Binding-site contacts:
Ligand atom C10 contacts residue CYS130 of chain 1.D at 3.8 Å (hydrophobic).
Ligand atom C6 contacts residue GLY90 of chain 1.D at 3.8 Å.
Ligand atom C17 contacts residue LYS43 of chain 1.D at 3.5 Å.
Ligand atom C9 contacts residue ILE45 of chain 1.D at 3.9 Å (hydrophobic).
Ligand atom O13 contacts residue GLY44 of chain 1.D at 3.4 Å.
Ligand atom C7 contacts residue HIS133 of chain 1.D at 3.9 Å.
Ligand atom O2 contacts residue GLN51 of chain 1.D at 2.8 Å (h-bond).
Ligand atom O4 contacts residue GLN51 of chain 1.D at 2.9 Å (h-bond).
Ligand atom N1 contacts residue GLN51 of chain 1.D at 3.4 Å (h-bond).
Ligand atom O2 contacts residue CYS91 of chain 1.D at 3.9 Å.
Ligand atom C8 contacts residue GLY90 of chain 1.D at 3.8 Å.
Ligand atom O4 contacts residue CYS91 of chain 1.D at 3.1 Å (h-bond).
Ligand atom C3 contacts residue GLY46 of chain 1.D at 3.5 Å.
Ligand atom N14 contacts residue GLY90 of chain 1.D at 3.5 Å (h-bond).
Ligand atom C10 contacts residue ILE129 of chain 1.D at 3.8 Å (hydrophobic).
Ligand atom N1 contacts residue GLU134 of chain 1.D at 2.8 Å (salt-bridge).
Ligand atom C10 contacts residue HIS133 of chain 1.D at 3.9 Å.
Ligand atom O4 contacts residue HIS133 of chain 1.D at 3.6 Å (h-bond).
Ligand atom C3 contacts residue LEU92 of chain 1.D at 3.8 Å (hydrophobic).
Ligand atom O2 contacts residue HIS137 of chain 1.D at 2.5 Å (h-bond).
Ligand atom N1 contacts residue HIS133 of chain 1.D at 3.2 Å (h-bond).
Ligand atom C7 contacts residue GLU134 of chain 1.D at 3.5 Å.
Ligand atom C3 contacts residue NI1 of chain 1.K at 2.8 Å.
Ligand atom N1 contacts residue HIS137 of chain 1.D at 3.9 Å.
Ligand atom N1 contacts residue GLY46 of chain 1.D at 3.4 Å (h-bond).
Ligand atom O4 contacts residue LEU92 of chain 1.D at 2.8 Å (h-bond).
Ligand atom C3 contacts residue GLN51 of chain 1.D at 3.4 Å.
Ligand atom C26 contacts residue ARG98 of chain 1.D at 3.9 Å.
Ligand atom C9 contacts residue CYS130 of chain 1.D at 3.7 Å (hydrophobic).
Ligand atom O27 contacts residue GLU88 of chain 1.D at 3.4 Å (salt-bridge).
Ligand atom O2 contacts residue HIS133 of chain 1.D at 2.9 Å (h-bond).
Ligand atom O4 contacts residue NI1 of chain 1.K at 2.4 Å (h-bond).
Ligand atom O20 contacts residue GLY90 of chain 1.D at 3.6 Å (h-bond).
Ligand atom C5 contacts residue GLY46 of chain 1.D at 3.0 Å.
Ligand atom O2 contacts residue NI1 of chain 1.K at 1.9 Å (h-bond).
Ligand atom C3 contacts residue HIS133 of chain 1.D at 3.5 Å.
Ligand atom C3 contacts residue GLU134 of chain 1.D at 3.8 Å.
Ligand atom O2 contacts residue GLU134 of chain 1.D at 2.9 Å (salt-bridge).
Ligand atom O13 contacts residue ILE45 of chain 1.D at 3.0 Å (h-bond).
Ligand atom N1 contacts residue NI1 of chain 1.K at 2.7 Å (h-bond).

This protein binds this small molecule.
Small molecule (SMILES): CCCCC[C@H](CC(=O)NO)C(=O)N[C@H](C(=O)N1CCC[C@H]1CO)C(C)C

Sequence of chain 1.D:
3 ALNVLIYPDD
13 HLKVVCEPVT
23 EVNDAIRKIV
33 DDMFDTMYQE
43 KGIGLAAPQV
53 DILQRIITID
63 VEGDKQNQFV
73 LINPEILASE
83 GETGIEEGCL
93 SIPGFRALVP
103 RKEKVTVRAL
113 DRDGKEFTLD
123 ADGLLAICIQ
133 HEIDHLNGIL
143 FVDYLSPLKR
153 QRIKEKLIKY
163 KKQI